A small-molecule ligand and the protein it binds are described below.
Small molecule (SMILES): NCC(=O)O

Binding-site contacts:
Ligand atom CA contacts residue PRO1 of chain 2.W at 2.5 Å (hydrophobic).
Ligand atom N contacts residue PRO1 of chain 2.W at 3.1 Å (h-bond).
Ligand atom C contacts residue PRO1 of chain 2.W at 1.4 Å (hydrophobic).
Ligand atom O contacts residue TYR18 of chain 2.D at 4.0 Å.
Ligand atom O contacts residue PRO1 of chain 2.W at 2.3 Å (h-bond).

Sequence of chain 2.D:
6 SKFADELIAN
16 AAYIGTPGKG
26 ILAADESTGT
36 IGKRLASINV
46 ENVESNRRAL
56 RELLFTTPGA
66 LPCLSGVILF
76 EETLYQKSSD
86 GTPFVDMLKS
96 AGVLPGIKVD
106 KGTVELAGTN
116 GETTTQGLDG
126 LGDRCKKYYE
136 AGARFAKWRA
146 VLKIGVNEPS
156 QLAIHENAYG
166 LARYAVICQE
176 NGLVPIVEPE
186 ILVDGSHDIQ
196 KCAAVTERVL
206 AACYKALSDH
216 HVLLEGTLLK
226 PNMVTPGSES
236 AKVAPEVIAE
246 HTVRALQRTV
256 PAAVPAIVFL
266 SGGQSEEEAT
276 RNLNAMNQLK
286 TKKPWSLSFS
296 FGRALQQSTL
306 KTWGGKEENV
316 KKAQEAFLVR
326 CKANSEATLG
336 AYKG